Sequence of chain 44.A:
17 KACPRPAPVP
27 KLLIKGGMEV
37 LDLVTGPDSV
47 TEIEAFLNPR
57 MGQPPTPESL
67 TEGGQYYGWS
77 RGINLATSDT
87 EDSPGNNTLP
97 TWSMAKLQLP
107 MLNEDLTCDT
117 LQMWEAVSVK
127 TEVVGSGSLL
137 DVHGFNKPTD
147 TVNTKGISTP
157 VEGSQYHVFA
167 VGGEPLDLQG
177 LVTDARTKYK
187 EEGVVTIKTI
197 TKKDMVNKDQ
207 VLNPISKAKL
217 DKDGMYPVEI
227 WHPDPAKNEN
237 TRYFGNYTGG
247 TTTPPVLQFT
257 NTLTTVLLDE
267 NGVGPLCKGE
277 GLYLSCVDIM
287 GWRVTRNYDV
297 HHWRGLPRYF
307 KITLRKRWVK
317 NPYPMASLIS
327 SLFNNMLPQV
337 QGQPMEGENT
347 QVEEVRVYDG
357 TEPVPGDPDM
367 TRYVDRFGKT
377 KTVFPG

Binding-site contacts:
Ligand atom C1 contacts residue LYS186 of chain 44.A at 3.9 Å.
Ligand atom N5 contacts residue TYR72 of chain 44.A at 3.4 Å (h-bond).
Ligand atom O4 contacts residue ASN80 of chain 44.A at 4.3 Å.
Ligand atom O1B contacts residue SER89 of chain 44.A at 3.1 Å (h-bond).
Ligand atom C5 contacts residue ASN93 of chain 44.A at 3.6 Å.
Ligand atom O4 contacts residue THR291 of chain 44.A at 3.5 Å.
Ligand atom O3 contacts residue GLY78 of chain 44.A at 3.3 Å.
Ligand atom C1 contacts residue TYR72 of chain 44.A at 4.1 Å (hydrophobic).
Ligand atom O1B contacts residue ARG77 of chain 44.A at 2.9 Å (salt-bridge).
Ligand atom C5 contacts residue TYR72 of chain 44.A at 3.9 Å (hydrophobic).
Ligand atom C6 contacts residue ASN93 of chain 44.A at 3.0 Å.
Ligand atom C4 contacts residue ASN93 of chain 44.A at 4.2 Å.
Ligand atom C3 contacts residue VAL296 of chain 44.A at 3.7 Å (hydrophobic).
Ligand atom C1 contacts residue GLY78 of chain 44.A at 3.7 Å.
Ligand atom O4 contacts residue VAL296 of chain 44.A at 3.9 Å.
Ligand atom C4 contacts residue HIS298 of chain 44.A at 3.2 Å.
Ligand atom O1A contacts residue TYR72 of chain 44.A at 3.5 Å.
Ligand atom C1 contacts residue ARG77 of chain 44.A at 3.6 Å.
Ligand atom O1A contacts residue HIS298 of chain 44.A at 3.9 Å.
Ligand atom C4 contacts residue GLY78 of chain 44.A at 3.4 Å.
Ligand atom O1A contacts residue GLY78 of chain 44.A at 3.2 Å (h-bond).
Ligand atom O10 contacts residue THR291 of chain 44.A at 4.3 Å.
Ligand atom O4 contacts residue ILE79 of chain 44.A at 4.0 Å.
Ligand atom C11 contacts residue ASP85 of chain 44.B at 4.0 Å.
Ligand atom C3 contacts residue GLY78 of chain 44.A at 3.6 Å.
Ligand atom O1B contacts residue TYR72 of chain 44.A at 4.1 Å.
Ligand atom O4 contacts residue HIS298 of chain 44.A at 2.7 Å (h-bond).
Ligand atom C1 contacts residue SER89 of chain 44.A at 3.5 Å.
Ligand atom O8 contacts residue ARG77 of chain 44.A at 3.2 Å (salt-bridge).
Ligand atom C6 contacts residue TYR72 of chain 44.A at 4.0 Å (hydrophobic).
Ligand atom O6 contacts residue ASN93 of chain 44.A at 3.0 Å (h-bond).
Ligand atom O1A contacts residue LYS186 of chain 44.A at 2.8 Å (salt-bridge).
Ligand atom O1A contacts residue SER89 of chain 44.A at 3.1 Å (h-bond).
Ligand atom O4 contacts residue GLY78 of chain 44.A at 3.1 Å.
Ligand atom O8 contacts residue TYR72 of chain 44.A at 4.3 Å.
Ligand atom C4 contacts residue TYR72 of chain 44.A at 3.8 Å (hydrophobic).
Ligand atom C3 contacts residue GLY78 of chain 44.A at 4.0 Å.
Ligand atom C2 contacts residue GLY78 of chain 44.A at 3.9 Å.
Ligand atom C3 contacts residue HIS298 of chain 44.A at 3.6 Å.
Ligand atom O1A contacts residue ARG77 of chain 44.A at 3.2 Å (salt-bridge).

The protein below binds the small molecule below.
Small molecule (SMILES): CC(=O)N[C@@H]1[C@@H](O[C@@H]2O[C@H](CO)[C@H](O)[C@H](O[C@]3(C(=O)O)C[C@H](O)[C@@H](NC(C)=O)[C@H]([C@H](O)[C@H](O)CO)O3)[C@H]2O)[C@H](O)[C@@H](CO[C@]2(C(=O)O)C[C@H](O)[C@@H](NC(C)=O)[C@H]([C@H](O)[C@H](O)CO)O2)O[C@H]1O

Sequence of chain 44.B:
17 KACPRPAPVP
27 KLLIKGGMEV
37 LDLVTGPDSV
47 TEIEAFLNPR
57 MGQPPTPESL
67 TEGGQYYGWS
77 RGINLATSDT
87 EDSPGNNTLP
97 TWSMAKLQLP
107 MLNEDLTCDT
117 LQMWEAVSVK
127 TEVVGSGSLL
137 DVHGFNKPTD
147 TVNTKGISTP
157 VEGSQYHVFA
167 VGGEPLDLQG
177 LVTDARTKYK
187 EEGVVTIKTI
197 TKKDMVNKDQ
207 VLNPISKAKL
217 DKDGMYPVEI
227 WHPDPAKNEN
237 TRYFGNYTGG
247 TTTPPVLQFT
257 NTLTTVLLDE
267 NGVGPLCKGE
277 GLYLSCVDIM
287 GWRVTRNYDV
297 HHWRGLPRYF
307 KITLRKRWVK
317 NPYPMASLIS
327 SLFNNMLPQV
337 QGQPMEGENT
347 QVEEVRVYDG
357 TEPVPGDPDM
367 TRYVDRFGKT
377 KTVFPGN